Sequence of chain 1.B:
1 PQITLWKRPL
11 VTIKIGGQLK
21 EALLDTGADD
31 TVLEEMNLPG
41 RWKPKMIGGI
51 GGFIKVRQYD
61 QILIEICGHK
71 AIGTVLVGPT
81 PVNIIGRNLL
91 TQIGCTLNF

Binding-site contacts:
Ligand atom O8 contacts residue ARG8 of chain 1.A at 3.0 Å (salt-bridge).
Ligand atom N52 contacts residue GLY48 of chain 1.A at 2.9 Å (h-bond).
Ligand atom C57 contacts residue VAL82 of chain 1.B at 3.5 Å (hydrophobic).
Ligand atom O51 contacts residue ASP25 of chain 1.A at 3.3 Å (salt-bridge).
Ligand atom O54 contacts residue ALA28 of chain 1.A at 3.5 Å.
Ligand atom O54 contacts residue GLY27 of chain 1.A at 3.6 Å.
Ligand atom C58 contacts residue ILE50 of chain 1.A at 3.4 Å (hydrophobic).
Ligand atom O58 contacts residue ILE47 of chain 1.A at 3.3 Å.
Ligand atom C53 contacts residue ASP25 of chain 1.B at 3.4 Å.
Ligand atom CG6 contacts residue ILE84 of chain 1.A at 3.6 Å (hydrophobic).
Ligand atom O4 contacts residue ASP29 of chain 1.B at 2.8 Å (salt-bridge).
Ligand atom N51 contacts residue GLY27 of chain 1.A at 3.1 Å (h-bond).
Ligand atom N1 contacts residue GLY27 of chain 1.B at 3.2 Å (h-bond).
Ligand atom O1 contacts residue GLY27 of chain 1.B at 3.0 Å (h-bond).
Ligand atom C69 contacts residue GLY48 of chain 1.A at 3.6 Å.
Ligand atom C58 contacts residue GLY49 of chain 1.A at 3.5 Å.
Ligand atom C56 contacts residue VAL82 of chain 1.B at 3.4 Å (hydrophobic).
Ligand atom C3 contacts residue ILE84 of chain 1.A at 3.6 Å (hydrophobic).
Ligand atom C68 contacts residue ASP29 of chain 1.A at 3.5 Å.
Ligand atom C2 contacts residue GLY27 of chain 1.B at 3.6 Å.
Ligand atom O4 contacts residue ALA28 of chain 1.B at 3.6 Å.
Ligand atom O52 contacts residue GLY49 of chain 1.A at 3.6 Å.
Ligand atom N54 contacts residue ASP29 of chain 1.A at 3.1 Å (salt-bridge).
Ligand atom O2 contacts residue GLY49 of chain 1.B at 3.2 Å.
Ligand atom C13 contacts residue PRO81 of chain 1.A at 3.6 Å (hydrophobic).
Ligand atom O1 contacts residue ASP25 of chain 1.A at 2.4 Å (salt-bridge).
Ligand atom O54 contacts residue ASP29 of chain 1.A at 2.8 Å (salt-bridge).
Ligand atom O51 contacts residue GLY27 of chain 1.A at 3.1 Å (h-bond).
Ligand atom C6 contacts residue PRO81 of chain 1.A at 3.5 Å (hydrophobic).
Ligand atom C18 contacts residue GLY48 of chain 1.B at 3.4 Å.
Ligand atom O58 contacts residue GLY48 of chain 1.A at 2.9 Å (h-bond).
Ligand atom O51 contacts residue ASP25 of chain 1.B at 2.7 Å (salt-bridge).
Ligand atom C7 contacts residue PRO81 of chain 1.A at 3.5 Å (hydrophobic).
Ligand atom N2 contacts residue GLY48 of chain 1.B at 3.0 Å (h-bond).
Ligand atom N4 contacts residue GLY48 of chain 1.B at 2.8 Å (h-bond).
Ligand atom C20 contacts residue ASP29 of chain 1.B at 3.5 Å.
Ligand atom C67 contacts residue MET46 of chain 1.A at 3.4 Å (hydrophobic).
Ligand atom C2 contacts residue ASP25 of chain 1.A at 3.3 Å.
Ligand atom O9 contacts residue GLY48 of chain 1.B at 3.5 Å (h-bond).
Ligand atom C52 contacts residue ASP25 of chain 1.B at 3.2 Å.

This small molecule binds to this protein.
Small molecule (SMILES): CC(C)[C@H](NC(=O)[C@H](C)NC(=O)OCc1ccccc1)C(=O)N[C@@H](Cc1ccccc1)[C@@H](O)[C@H](O)[C@H](Cc1ccccc1)NC(=O)[C@@H](NC(=O)[C@H](C)NC(=O)OCc1ccccc1)C(C)C

Sequence of chain 1.A:
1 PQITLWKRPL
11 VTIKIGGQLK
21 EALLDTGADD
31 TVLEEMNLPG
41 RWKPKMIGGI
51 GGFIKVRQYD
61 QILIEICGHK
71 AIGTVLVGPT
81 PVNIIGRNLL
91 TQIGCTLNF